This protein binds this small molecule.
Small molecule (SMILES): CC(=O)N[C@@H]1[C@@H](O)[C@H](O)[C@@H](CO)O[C@H]1O

Sequence of chain 1.B:
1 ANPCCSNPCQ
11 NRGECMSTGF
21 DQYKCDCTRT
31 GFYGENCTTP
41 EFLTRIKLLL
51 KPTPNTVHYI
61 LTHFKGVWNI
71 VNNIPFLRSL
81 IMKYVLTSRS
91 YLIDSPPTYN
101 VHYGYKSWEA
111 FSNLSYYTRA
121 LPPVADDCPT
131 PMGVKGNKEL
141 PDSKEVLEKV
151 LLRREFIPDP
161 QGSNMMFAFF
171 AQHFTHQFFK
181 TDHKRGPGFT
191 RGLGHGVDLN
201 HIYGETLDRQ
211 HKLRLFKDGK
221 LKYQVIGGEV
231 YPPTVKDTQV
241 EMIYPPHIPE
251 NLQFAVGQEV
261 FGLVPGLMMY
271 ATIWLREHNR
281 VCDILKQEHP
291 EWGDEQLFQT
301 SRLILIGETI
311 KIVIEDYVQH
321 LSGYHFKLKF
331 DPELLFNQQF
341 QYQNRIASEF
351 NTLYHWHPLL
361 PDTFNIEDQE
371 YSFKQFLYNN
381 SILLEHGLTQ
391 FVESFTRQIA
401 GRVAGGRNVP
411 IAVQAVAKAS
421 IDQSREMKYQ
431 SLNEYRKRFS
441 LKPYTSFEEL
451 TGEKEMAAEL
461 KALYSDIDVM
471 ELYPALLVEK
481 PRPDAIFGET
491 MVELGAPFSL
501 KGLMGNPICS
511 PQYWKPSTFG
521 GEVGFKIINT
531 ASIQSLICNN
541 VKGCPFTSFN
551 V

Binding-site contacts:
Ligand atom O3 contacts residue ASN379 of chain 1.B at 4.5 Å.
Ligand atom O7 contacts residue LYS374 of chain 1.B at 4.1 Å.
Ligand atom O7 contacts residue GLN375 of chain 1.B at 3.5 Å.
Ligand atom O5 contacts residue ILE382 of chain 1.B at 3.6 Å.
Ligand atom C2 contacts residue GLN375 of chain 1.B at 4.0 Å.
Ligand atom O6 contacts residue TYR371 of chain 1.B at 3.2 Å (h-bond).
Ligand atom O5 contacts residue ASN379 of chain 1.B at 2.4 Å (h-bond).
Ligand atom C3 contacts residue ASN379 of chain 1.B at 3.6 Å.
Ligand atom C1 contacts residue ASN379 of chain 1.B at 1.4 Å.
Ligand atom N2 contacts residue GLN375 of chain 1.B at 4.4 Å.
Ligand atom C6 contacts residue TYR371 of chain 1.B at 4.5 Å (hydrophobic).
Ligand atom C4 contacts residue ASN379 of chain 1.B at 4.0 Å.
Ligand atom C7 contacts residue ASN379 of chain 1.B at 3.5 Å.
Ligand atom C1 contacts residue ILE382 of chain 1.B at 4.5 Å (hydrophobic).
Ligand atom C7 contacts residue LYS374 of chain 1.B at 4.5 Å.
Ligand atom O5 contacts residue SER381 of chain 1.B at 4.2 Å.
Ligand atom N2 contacts residue ASN379 of chain 1.B at 2.8 Å (h-bond).
Ligand atom C1 contacts residue GLN375 of chain 1.B at 4.2 Å.
Ligand atom O7 contacts residue ASN379 of chain 1.B at 4.1 Å.
Ligand atom C2 contacts residue ASN379 of chain 1.B at 2.2 Å.
Ligand atom C8 contacts residue ASN379 of chain 1.B at 4.4 Å.
Ligand atom C8 contacts residue TYR378 of chain 1.B at 3.5 Å (hydrophobic).
Ligand atom C8 contacts residue LYS374 of chain 1.B at 4.4 Å.
Ligand atom O6 contacts residue ILE382 of chain 1.B at 3.6 Å.
Ligand atom C7 contacts residue GLN375 of chain 1.B at 4.3 Å.
Ligand atom C5 contacts residue ASN379 of chain 1.B at 3.6 Å.